Sequence of chain 2.A:
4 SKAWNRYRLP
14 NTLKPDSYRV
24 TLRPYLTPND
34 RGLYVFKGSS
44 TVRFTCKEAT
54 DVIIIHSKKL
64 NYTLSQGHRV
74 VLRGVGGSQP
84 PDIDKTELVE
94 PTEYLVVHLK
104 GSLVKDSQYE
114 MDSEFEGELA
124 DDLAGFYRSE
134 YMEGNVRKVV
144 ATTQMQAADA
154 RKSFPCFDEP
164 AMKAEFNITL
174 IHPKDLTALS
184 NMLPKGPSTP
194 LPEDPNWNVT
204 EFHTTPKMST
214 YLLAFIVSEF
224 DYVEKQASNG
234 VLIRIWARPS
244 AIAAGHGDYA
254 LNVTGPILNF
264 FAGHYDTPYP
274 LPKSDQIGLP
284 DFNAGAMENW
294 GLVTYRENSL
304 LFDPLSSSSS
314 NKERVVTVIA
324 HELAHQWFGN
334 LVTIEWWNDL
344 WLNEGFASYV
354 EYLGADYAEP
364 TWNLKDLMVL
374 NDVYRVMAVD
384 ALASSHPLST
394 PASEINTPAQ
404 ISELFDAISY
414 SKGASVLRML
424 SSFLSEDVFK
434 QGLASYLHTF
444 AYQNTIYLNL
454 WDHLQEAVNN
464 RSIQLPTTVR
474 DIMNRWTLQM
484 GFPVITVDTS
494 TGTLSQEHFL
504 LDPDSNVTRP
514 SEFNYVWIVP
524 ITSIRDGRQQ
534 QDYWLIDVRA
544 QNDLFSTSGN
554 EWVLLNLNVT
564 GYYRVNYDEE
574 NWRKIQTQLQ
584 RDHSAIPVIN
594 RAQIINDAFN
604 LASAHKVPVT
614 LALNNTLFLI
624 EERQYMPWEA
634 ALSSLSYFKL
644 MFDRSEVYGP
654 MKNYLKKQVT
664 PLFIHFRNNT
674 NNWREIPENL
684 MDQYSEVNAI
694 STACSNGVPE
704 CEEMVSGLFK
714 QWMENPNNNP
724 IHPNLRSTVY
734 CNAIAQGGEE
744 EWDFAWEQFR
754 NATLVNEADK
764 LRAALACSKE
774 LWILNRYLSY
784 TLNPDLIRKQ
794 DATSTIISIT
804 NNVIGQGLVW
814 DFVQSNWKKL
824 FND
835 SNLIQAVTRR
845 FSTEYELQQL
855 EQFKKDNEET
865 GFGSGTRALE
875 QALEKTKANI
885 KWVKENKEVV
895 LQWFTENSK

This small molecule binds to this protein.
Small molecule (SMILES): CC(=O)N[C@@H]1[C@@H](O)[C@H](O)[C@@H](CO)O[C@H]1O

Binding-site contacts:
Ligand atom C7 contacts residue LYS177 of chain 2.A at 3.5 Å.
Ligand atom N2 contacts residue LYS177 of chain 2.A at 3.4 Å (salt-bridge).
Ligand atom O7 contacts residue ASN201 of chain 2.A at 3.2 Å (h-bond).
Ligand atom O6 contacts residue THR192 of chain 2.A at 4.2 Å.
Ligand atom C8 contacts residue THR180 of chain 2.A at 4.2 Å.
Ligand atom C5 contacts residue SER191 of chain 2.A at 4.2 Å.
Ligand atom O7 contacts residue LEU179 of chain 2.A at 4.0 Å.
Ligand atom C1 contacts residue SER191 of chain 2.A at 4.1 Å.
Ligand atom C7 contacts residue HIS175 of chain 2.A at 4.2 Å.
Ligand atom O5 contacts residue SER191 of chain 2.A at 3.8 Å.
Ligand atom C1 contacts residue ASN201 of chain 2.A at 1.4 Å.
Ligand atom C2 contacts residue LYS177 of chain 2.A at 4.3 Å.
Ligand atom C2 contacts residue ASN201 of chain 2.A at 2.4 Å.
Ligand atom O6 contacts residue SER191 of chain 2.A at 3.5 Å (h-bond).
Ligand atom C5 contacts residue ASN201 of chain 2.A at 3.6 Å.
Ligand atom O6 contacts residue ASN201 of chain 2.A at 4.3 Å.
Ligand atom O5 contacts residue ASN201 of chain 2.A at 2.3 Å (h-bond).
Ligand atom C8 contacts residue ASP178 of chain 2.A at 4.3 Å.
Ligand atom C1 contacts residue LYS177 of chain 2.A at 4.2 Å.
Ligand atom O7 contacts residue HIS175 of chain 2.A at 3.4 Å.
Ligand atom C2 contacts residue SER191 of chain 2.A at 4.1 Å.
Ligand atom C7 contacts residue LEU179 of chain 2.A at 4.0 Å (hydrophobic).
Ligand atom C8 contacts residue LYS177 of chain 2.A at 3.3 Å.
Ligand atom O7 contacts residue SER191 of chain 2.A at 3.9 Å.
Ligand atom N2 contacts residue ASN201 of chain 2.A at 3.0 Å (h-bond).
Ligand atom O6 contacts residue PRO193 of chain 2.A at 3.4 Å.
Ligand atom C7 contacts residue ASN201 of chain 2.A at 3.4 Å.
Ligand atom C6 contacts residue SER191 of chain 2.A at 3.4 Å.
Ligand atom O7 contacts residue THR203 of chain 2.A at 4.4 Å.
Ligand atom O7 contacts residue LYS177 of chain 2.A at 4.4 Å.
Ligand atom C4 contacts residue ASN201 of chain 2.A at 4.2 Å.
Ligand atom C8 contacts residue LEU179 of chain 2.A at 3.3 Å (hydrophobic).
Ligand atom C3 contacts residue ASN201 of chain 2.A at 3.8 Å.